Binding-site contacts:
Ligand atom C2 contacts residue ILE9 of chain 1.C at 4.0 Å (hydrophobic).
Ligand atom O3' contacts residue LEU141 of chain 1.C at 3.0 Å.
Ligand atom C1 contacts residue ASP7 of chain 1.C at 4.2 Å.
Ligand atom C4' contacts residue LEU102 of chain 1.C at 4.2 Å (hydrophobic).
Ligand atom C3' contacts residue THR100 of chain 1.C at 3.5 Å.
Ligand atom C6' contacts residue THR100 of chain 1.C at 4.1 Å.
Ligand atom C3 contacts residue GLY138 of chain 1.C at 3.4 Å.
Ligand atom C2' contacts residue LEU141 of chain 1.C at 4.2 Å (hydrophobic).
Ligand atom C6' contacts residue PHE142 of chain 1.C at 4.0 Å (hydrophobic).
Ligand atom O1 contacts residue LEU114 of chain 1.C at 3.9 Å.
Ligand atom C5' contacts residue THR100 of chain 1.C at 3.7 Å.
Ligand atom C1' contacts residue PHE142 of chain 1.C at 4.0 Å (hydrophobic).
Ligand atom C3' contacts residue LEU141 of chain 1.C at 4.0 Å (hydrophobic).
Ligand atom C5' contacts residue LYS101 of chain 1.C at 3.9 Å.
Ligand atom O4' contacts residue LEU102 of chain 1.C at 3.7 Å.
Ligand atom C2' contacts residue THR100 of chain 1.C at 3.7 Å.
Ligand atom C5' contacts residue LYS113 of chain 1.C at 3.9 Å.
Ligand atom O1 contacts residue GLU8 of chain 1.C at 3.8 Å.
Ligand atom O1 contacts residue ASP7 of chain 1.C at 3.1 Å.
Ligand atom C2' contacts residue PHE142 of chain 1.C at 3.9 Å (hydrophobic).
Ligand atom O2 contacts residue LEU114 of chain 1.C at 3.8 Å.
Ligand atom O3' contacts residue MET22 of chain 1.C at 3.5 Å (h-bond).
Ligand atom C2' contacts residue GLY138 of chain 1.C at 3.7 Å.
Ligand atom C6' contacts residue GLY112 of chain 1.C at 3.7 Å.
Ligand atom O2 contacts residue GLY138 of chain 1.C at 3.4 Å.
Ligand atom C5' contacts residue GLY112 of chain 1.C at 3.7 Å.
Ligand atom C4' contacts residue THR100 of chain 1.C at 3.4 Å.
Ligand atom C5' contacts residue LEU102 of chain 1.C at 4.1 Å (hydrophobic).
Ligand atom C1' contacts residue THR100 of chain 1.C at 4.0 Å.
Ligand atom C5' contacts residue PHE142 of chain 1.C at 4.2 Å (hydrophobic).
Ligand atom C1 contacts residue LEU114 of chain 1.C at 3.7 Å (hydrophobic).
Ligand atom O4' contacts residue THR100 of chain 1.C at 3.5 Å.
Ligand atom C1' contacts residue GLY138 of chain 1.C at 4.0 Å.
Ligand atom C6' contacts residue LYS113 of chain 1.C at 3.8 Å.
Ligand atom C2 contacts residue LEU114 of chain 1.C at 3.5 Å (hydrophobic).
Ligand atom C3 contacts residue LEU114 of chain 1.C at 3.9 Å (hydrophobic).
Ligand atom O2 contacts residue LYS135 of chain 1.C at 4.0 Å.
Ligand atom C3' contacts residue PHE142 of chain 1.C at 4.2 Å (hydrophobic).
Ligand atom O3' contacts residue THR100 of chain 1.C at 4.0 Å.
Ligand atom O2 contacts residue GLU139 of chain 1.C at 3.4 Å (salt-bridge).

Sequence of chain 1.C:
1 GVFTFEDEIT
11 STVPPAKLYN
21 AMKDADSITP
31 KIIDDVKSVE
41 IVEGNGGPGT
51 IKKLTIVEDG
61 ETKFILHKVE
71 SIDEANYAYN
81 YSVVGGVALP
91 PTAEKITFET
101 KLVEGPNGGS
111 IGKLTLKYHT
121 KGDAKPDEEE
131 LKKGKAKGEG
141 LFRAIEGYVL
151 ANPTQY

This small molecule binds to this protein.
Small molecule (SMILES): O=C(O)/C=C/c1ccc(O)c(O)c1